Binding-site contacts:
Ligand atom CAJ contacts residue ALA128 of chain 1.A at 3.6 Å (hydrophobic).
Ligand atom CAY contacts residue LYS130 of chain 1.A at 3.8 Å.
Ligand atom CAB contacts residue ASP78 of chain 1.A at 3.8 Å.
Ligand atom OAO contacts residue MN1 of chain 1.D at 3.8 Å.
Ligand atom OAO contacts residue ALA128 of chain 1.A at 3.5 Å.
Ligand atom CAJ contacts residue MN1 of chain 1.D at 3.1 Å.
Ligand atom OAL contacts residue ASP139 of chain 1.A at 3.6 Å.
Ligand atom CAM contacts residue ASP139 of chain 1.A at 3.0 Å.
Ligand atom CAJ contacts residue ARG147 of chain 1.A at 3.7 Å.
Ligand atom OAH contacts residue MN1 of chain 1.C at 2.2 Å.
Ligand atom NAF contacts residue GLU58 of chain 1.A at 3.8 Å.
Ligand atom NAF contacts residue ASP78 of chain 1.A at 3.2 Å (salt-bridge).
Ligand atom CAN contacts residue ASP139 of chain 1.A at 3.3 Å.
Ligand atom OAO contacts residue ASP139 of chain 1.A at 3.2 Å.
Ligand atom OAK contacts residue MN1 of chain 1.C at 3.9 Å.
Ligand atom OAA contacts residue ASP78 of chain 1.A at 3.5 Å (salt-bridge).
Ligand atom CAE contacts residue MN1 of chain 1.D at 3.7 Å.
Ligand atom CBA contacts residue HIS129 of chain 1.A at 3.0 Å.
Ligand atom CAY contacts residue HIS129 of chain 1.A at 3.8 Å.
Ligand atom OAK contacts residue ALA128 of chain 1.A at 3.4 Å.
Ligand atom OAK contacts residue MN1 of chain 1.D at 1.9 Å.
Ligand atom OAK contacts residue ASP139 of chain 1.A at 2.6 Å (salt-bridge).
Ligand atom OAK contacts residue ASP78 of chain 1.A at 3.4 Å (salt-bridge).
Ligand atom CAE contacts residue ALA128 of chain 1.A at 3.8 Å (hydrophobic).
Ligand atom CAZ contacts residue HIS129 of chain 1.A at 2.9 Å.
Ligand atom OAK contacts residue ARG147 of chain 1.A at 3.6 Å.
Ligand atom OAH contacts residue GLU58 of chain 1.A at 2.7 Å (salt-bridge).
Ligand atom NAF contacts residue MN1 of chain 1.C at 3.4 Å.
Ligand atom OAH contacts residue ASP78 of chain 1.A at 2.3 Å (salt-bridge).
Ligand atom CAJ contacts residue ASP139 of chain 1.A at 3.3 Å.
Ligand atom OAA contacts residue MN1 of chain 1.D at 3.5 Å.
Ligand atom CAB contacts residue MN1 of chain 1.C at 3.6 Å.
Ligand atom OAG contacts residue ASP78 of chain 1.A at 3.6 Å.
Ligand atom CAN contacts residue ALA128 of chain 1.A at 3.9 Å (hydrophobic).
Ligand atom CAZ contacts residue ALA128 of chain 1.A at 3.0 Å (hydrophobic).
Ligand atom OAK contacts residue ASP23 of chain 1.A at 3.6 Å (salt-bridge).
Ligand atom OAA contacts residue MN1 of chain 1.C at 3.0 Å.
Ligand atom OAA contacts residue ALA128 of chain 1.A at 4.0 Å.
Ligand atom CAX contacts residue HIS129 of chain 1.A at 3.8 Å.
Ligand atom CBA contacts residue LYS130 of chain 1.A at 3.5 Å.

Sequence of chain 1.A:
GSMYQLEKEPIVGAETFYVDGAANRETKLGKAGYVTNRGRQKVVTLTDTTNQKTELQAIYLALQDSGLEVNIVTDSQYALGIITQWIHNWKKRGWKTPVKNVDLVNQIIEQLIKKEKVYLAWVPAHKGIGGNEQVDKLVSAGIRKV

The small molecule below binds the protein below.
Small molecule (SMILES): CC(C)(C)N(Cc1ccccc1)C(=O)COC(=O)c1cc(Br)c([N+](=O)[O-])o1